The small molecule below binds the protein below.
Small molecule (SMILES): CC(=O)N[C@H]1[C@H](O[C@H]2[C@H](O)[C@@H](NC(C)=O)CO[C@@H]2CO)O[C@H](CO)[C@@H](O[C@@H]2O[C@H](CO[C@H]3O[C@H](CO)[C@@H](O)[C@H](O)[C@@H]3O)[C@@H](O)[C@H](O)[C@@H]2O)[C@@H]1O

Sequence of chain 1.A:
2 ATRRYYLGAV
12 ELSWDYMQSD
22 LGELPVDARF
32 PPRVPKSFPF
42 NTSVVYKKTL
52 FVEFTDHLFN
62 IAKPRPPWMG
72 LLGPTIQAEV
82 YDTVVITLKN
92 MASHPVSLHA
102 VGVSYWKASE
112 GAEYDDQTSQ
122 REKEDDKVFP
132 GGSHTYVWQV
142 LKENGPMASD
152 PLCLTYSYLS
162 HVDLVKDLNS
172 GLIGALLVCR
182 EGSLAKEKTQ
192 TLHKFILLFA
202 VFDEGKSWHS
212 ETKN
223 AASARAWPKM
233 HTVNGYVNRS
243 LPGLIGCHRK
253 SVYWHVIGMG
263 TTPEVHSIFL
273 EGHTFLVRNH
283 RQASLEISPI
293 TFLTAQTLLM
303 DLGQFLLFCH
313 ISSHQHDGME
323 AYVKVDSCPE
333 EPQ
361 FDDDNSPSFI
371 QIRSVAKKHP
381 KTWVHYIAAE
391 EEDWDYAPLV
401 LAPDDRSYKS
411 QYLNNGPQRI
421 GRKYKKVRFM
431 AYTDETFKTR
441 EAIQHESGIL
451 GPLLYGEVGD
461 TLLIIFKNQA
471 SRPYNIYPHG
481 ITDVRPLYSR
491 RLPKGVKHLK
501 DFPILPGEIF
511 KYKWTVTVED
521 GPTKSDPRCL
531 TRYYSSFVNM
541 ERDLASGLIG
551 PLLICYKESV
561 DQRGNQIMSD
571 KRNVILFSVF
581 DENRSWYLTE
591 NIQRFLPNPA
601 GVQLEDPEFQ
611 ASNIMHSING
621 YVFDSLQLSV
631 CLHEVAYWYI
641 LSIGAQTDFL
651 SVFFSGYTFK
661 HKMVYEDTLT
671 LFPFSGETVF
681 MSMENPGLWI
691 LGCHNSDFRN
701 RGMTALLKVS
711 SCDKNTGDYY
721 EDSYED

Binding-site contacts:
Ligand atom C4 contacts residue HIS318 of chain 1.A at 4.2 Å.
Ligand atom C7 contacts residue ASN240 of chain 1.A at 2.8 Å.
Ligand atom C1 contacts residue HIS318 of chain 1.A at 3.0 Å.
Ligand atom C8 contacts residue ASN240 of chain 1.A at 3.1 Å.
Ligand atom O5 contacts residue ASN240 of chain 1.A at 2.4 Å (h-bond).
Ligand atom C5 contacts residue HIS318 of chain 1.A at 3.3 Å.
Ligand atom C8 contacts residue VAL239 of chain 1.A at 3.6 Å (hydrophobic).
Ligand atom C2 contacts residue HIS318 of chain 1.A at 3.8 Å.
Ligand atom C6 contacts residue HIS318 of chain 1.A at 3.3 Å.
Ligand atom C5 contacts residue ASN240 of chain 1.A at 3.7 Å.
Ligand atom C1 contacts residue ASN240 of chain 1.A at 1.4 Å.
Ligand atom C4 contacts residue ASN240 of chain 1.A at 4.2 Å.
Ligand atom N2 contacts residue ASN240 of chain 1.A at 3.0 Å (h-bond).
Ligand atom C3 contacts residue ASN240 of chain 1.A at 3.8 Å.
Ligand atom O6 contacts residue HIS318 of chain 1.A at 3.0 Å.
Ligand atom C2 contacts residue ASN240 of chain 1.A at 2.5 Å.
Ligand atom C8 contacts residue HIS318 of chain 1.A at 3.5 Å.
Ligand atom O5 contacts residue HIS318 of chain 1.A at 3.4 Å (h-bond).
Ligand atom C3 contacts residue HIS318 of chain 1.A at 3.8 Å.
Ligand atom N2 contacts residue HIS318 of chain 1.A at 4.1 Å.
Ligand atom O7 contacts residue ASN240 of chain 1.A at 3.0 Å (h-bond).